Binding-site contacts:
Ligand atom C6 contacts residue TRP502 of chain 1.D at 4.4 Å (hydrophobic).
Ligand atom C12 contacts residue PHE518 of chain 1.D at 3.5 Å (hydrophobic).
Ligand atom O2 contacts residue LEU510 of chain 1.D at 3.1 Å.
Ligand atom C13 contacts residue ILE506 of chain 1.D at 4.2 Å (hydrophobic).
Ligand atom CL1 contacts residue PHE357 of chain 1.D at 3.6 Å.
Ligand atom O5 contacts residue TYR418 of chain 1.D at 4.1 Å.
Ligand atom C18 contacts residue LEU510 of chain 1.D at 4.1 Å (hydrophobic).
Ligand atom C12 contacts residue ALA505 of chain 1.D at 4.3 Å (hydrophobic).
Ligand atom C19 contacts residue TRP433 of chain 1.D at 3.9 Å (hydrophobic).
Ligand atom C9 contacts residue LEU510 of chain 1.D at 3.6 Å (hydrophobic).
Ligand atom C17 contacts residue ALA505 of chain 1.D at 3.3 Å (hydrophobic).
Ligand atom O4 contacts residue SER284 of chain 1.D at 4.2 Å.
Ligand atom O3 contacts residue ASN522 of chain 1.D at 3.1 Å (h-bond).
Ligand atom C7 contacts residue PHE335 of chain 1.D at 3.9 Å (hydrophobic).
Ligand atom C11 contacts residue LEU361 of chain 1.D at 4.3 Å (hydrophobic).
Ligand atom C15 contacts residue ASN522 of chain 1.D at 4.3 Å.
Ligand atom O1 contacts residue PHE335 of chain 1.D at 3.8 Å.
Ligand atom C17 contacts residue ILE506 of chain 1.D at 3.8 Å (hydrophobic).
Ligand atom C7 contacts residue LEU510 of chain 1.D at 4.1 Å (hydrophobic).
Ligand atom C17 contacts residue THR508 of chain 1.D at 4.0 Å.
Ligand atom C22 contacts residue TRP433 of chain 1.D at 4.4 Å (hydrophobic).
Ligand atom O4 contacts residue PHE335 of chain 1.D at 3.7 Å.
Ligand atom C16 contacts residue TRP502 of chain 1.D at 4.2 Å (hydrophobic).
Ligand atom C20 contacts residue ALA519 of chain 1.D at 4.5 Å (hydrophobic).
Ligand atom C20 contacts residue PHE518 of chain 1.D at 3.8 Å (hydrophobic).
Ligand atom O4 contacts residue PHE518 of chain 1.D at 4.5 Å.
Ligand atom C17 contacts residue PHE518 of chain 1.D at 4.4 Å (hydrophobic).
Ligand atom O2 contacts residue PHE518 of chain 1.D at 3.5 Å.

Sequence of chain 1.D:
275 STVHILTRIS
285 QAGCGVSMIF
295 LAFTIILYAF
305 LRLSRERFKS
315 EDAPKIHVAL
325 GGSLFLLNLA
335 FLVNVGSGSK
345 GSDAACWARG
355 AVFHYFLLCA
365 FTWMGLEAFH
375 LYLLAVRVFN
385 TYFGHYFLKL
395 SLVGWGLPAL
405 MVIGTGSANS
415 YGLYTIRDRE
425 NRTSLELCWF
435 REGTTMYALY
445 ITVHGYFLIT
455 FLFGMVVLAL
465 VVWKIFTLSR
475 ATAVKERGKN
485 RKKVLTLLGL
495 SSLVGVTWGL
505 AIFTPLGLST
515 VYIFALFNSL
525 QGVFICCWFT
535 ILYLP

A protein and the small-molecule ligand that binds it are described below.
Small molecule (SMILES): C[C@H]1C[C@H]2[C@@H]3CCC4=CC(=O)C=C[C@]4(C)[C@@]3(Cl)[C@@H](O)C[C@]2(C)[C@@]1(O)C(=O)CO